Sequence of chain 58.F:
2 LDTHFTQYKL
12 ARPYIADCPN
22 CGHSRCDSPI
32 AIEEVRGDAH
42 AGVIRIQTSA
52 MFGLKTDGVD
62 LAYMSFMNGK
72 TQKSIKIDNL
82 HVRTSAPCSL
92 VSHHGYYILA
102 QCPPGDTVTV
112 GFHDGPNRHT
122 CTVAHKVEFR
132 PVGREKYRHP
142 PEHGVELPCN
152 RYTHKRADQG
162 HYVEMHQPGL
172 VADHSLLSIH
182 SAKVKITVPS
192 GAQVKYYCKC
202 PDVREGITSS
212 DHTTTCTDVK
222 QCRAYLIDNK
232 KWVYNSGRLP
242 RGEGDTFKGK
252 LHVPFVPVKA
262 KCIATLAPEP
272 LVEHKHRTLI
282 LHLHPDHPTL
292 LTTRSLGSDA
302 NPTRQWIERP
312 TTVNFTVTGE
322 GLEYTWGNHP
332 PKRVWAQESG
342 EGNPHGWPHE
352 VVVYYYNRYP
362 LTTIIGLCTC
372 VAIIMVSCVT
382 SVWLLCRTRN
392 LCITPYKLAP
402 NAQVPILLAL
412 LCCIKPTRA

The protein below binds the small molecule below.
Small molecule (SMILES): O=C(O)[C@@H]1O[C@H](O[C@H]2[C@@H](OS(=O)(=O)O)O[C@@H](O)[C@H](NS(=O)(=O)O)[C@H]2O)[C@@H](OS(=O)(=O)O)[C@H](O)[C@@H]1O

Binding-site contacts:
Ligand atom O5 contacts residue HIS155 of chain 58.F at 3.6 Å.
Ligand atom OAF contacts residue ALA158 of chain 58.F at 3.3 Å.
Ligand atom C3 contacts residue LYS156 of chain 58.F at 4.0 Å.
Ligand atom O5B contacts residue LYS156 of chain 58.F at 3.3 Å.
Ligand atom C5 contacts residue HIS155 of chain 58.F at 4.0 Å.
Ligand atom O6A contacts residue LEU62 of chain 58.F at 3.4 Å.
Ligand atom OAF contacts residue THR4 of chain 58.F at 2.9 Å (h-bond).
Ligand atom C6 contacts residue SER93 of chain 58.F at 4.0 Å.
Ligand atom O4 contacts residue SER93 of chain 58.F at 3.0 Å (h-bond).
Ligand atom OAH contacts residue ARG157 of chain 58.F at 3.1 Å (salt-bridge).
Ligand atom OBI contacts residue LYS156 of chain 58.F at 4.0 Å.
Ligand atom O6A contacts residue SER93 of chain 58.F at 3.2 Å.
Ligand atom C3 contacts residue ALA158 of chain 58.F at 4.0 Å (hydrophobic).
Ligand atom SAG contacts residue ARG157 of chain 58.F at 3.6 Å (salt-bridge).
Ligand atom C3 contacts residue ARG157 of chain 58.F at 3.7 Å.
Ligand atom O6B contacts residue LEU62 of chain 58.F at 4.0 Å.
Ligand atom OAH contacts residue THR4 of chain 58.F at 3.7 Å.
Ligand atom O6B contacts residue ARG157 of chain 58.F at 3.3 Å (salt-bridge).
Ligand atom O3 contacts residue ALA158 of chain 58.F at 3.0 Å (h-bond).
Ligand atom SAG contacts residue THR4 of chain 58.F at 3.9 Å.
Ligand atom O3 contacts residue LYS156 of chain 58.F at 3.0 Å.
Ligand atom C6 contacts residue HIS155 of chain 58.F at 3.4 Å.
Ligand atom O6B contacts residue HIS155 of chain 58.F at 3.3 Å (h-bond).
Ligand atom O6B contacts residue HIS94 of chain 58.F at 4.0 Å.
Ligand atom OAH contacts residue LEU2 of chain 58.F at 2.8 Å (h-bond).
Ligand atom O4 contacts residue LYS156 of chain 58.F at 3.5 Å.
Ligand atom C2 contacts residue ALA158 of chain 58.F at 3.7 Å (hydrophobic).
Ligand atom C4 contacts residue LYS156 of chain 58.F at 4.0 Å.
Ligand atom C6 contacts residue HIS94 of chain 58.F at 3.9 Å.
Ligand atom O5 contacts residue LYS156 of chain 58.F at 3.4 Å.
Ligand atom O6B contacts residue LYS156 of chain 58.F at 3.3 Å.
Ligand atom C5 contacts residue LEU62 of chain 58.F at 3.8 Å (hydrophobic).
Ligand atom OAH contacts residue ASP3 of chain 58.F at 4.0 Å.
Ligand atom O5 contacts residue ARG157 of chain 58.F at 3.8 Å.
Ligand atom O6A contacts residue HIS155 of chain 58.F at 3.8 Å.
Ligand atom O6A contacts residue HIS94 of chain 58.F at 3.2 Å (h-bond).
Ligand atom C6 contacts residue LEU62 of chain 58.F at 3.5 Å (hydrophobic).
Ligand atom O3 contacts residue ARG157 of chain 58.F at 3.3 Å (salt-bridge).
Ligand atom O4 contacts residue HIS155 of chain 58.F at 3.5 Å (h-bond).
Ligand atom OAF contacts residue ARG157 of chain 58.F at 2.8 Å (salt-bridge).